Binding-site contacts:
Ligand atom N2 contacts residue HIS299 of chain 1.B at 3.6 Å (h-bond).
Ligand atom O4 contacts residue ASN44 of chain 1.F at 4.0 Å.
Ligand atom O6 contacts residue SER24 of chain 1.F at 4.0 Å.
Ligand atom C4 contacts residue ASN45 of chain 1.F at 3.5 Å.
Ligand atom O7 contacts residue GLY106 of chain 1.E at 3.9 Å.
Ligand atom C8 contacts residue ASN265 of chain 1.B at 3.3 Å.
Ligand atom O6 contacts residue ASN44 of chain 1.F at 2.8 Å (h-bond).
Ligand atom O4 contacts residue VAL107 of chain 1.E at 3.9 Å.
Ligand atom O4 contacts residue ASN45 of chain 1.F at 2.4 Å (h-bond).
Ligand atom C6 contacts residue ILE104 of chain 1.E at 3.9 Å (hydrophobic).
Ligand atom C1 contacts residue ASN301 of chain 1.B at 1.4 Å.
Ligand atom O3 contacts residue GLY61 of chain 1.F at 3.3 Å (h-bond).
Ligand atom C5 contacts residue ILE104 of chain 1.E at 3.8 Å (hydrophobic).
Ligand atom C6 contacts residue ARG103 of chain 1.E at 3.9 Å.
Ligand atom O3 contacts residue ASN45 of chain 1.F at 3.2 Å (h-bond).
Ligand atom O4 contacts residue ILE104 of chain 1.E at 3.5 Å (h-bond).
Ligand atom O5 contacts residue ASN301 of chain 1.B at 2.4 Å (h-bond).
Ligand atom O3 contacts residue GLY106 of chain 1.E at 3.5 Å (h-bond).
Ligand atom C2 contacts residue ASN301 of chain 1.B at 2.4 Å.
Ligand atom O3 contacts residue PRO60 of chain 1.F at 3.5 Å.
Ligand atom C3 contacts residue ASN301 of chain 1.B at 3.7 Å.
Ligand atom C3 contacts residue GLY106 of chain 1.E at 3.7 Å.
Ligand atom O2 contacts residue ARG103 of chain 1.E at 3.8 Å.
Ligand atom C4 contacts residue SER62 of chain 1.F at 3.7 Å.
Ligand atom C3 contacts residue ILE104 of chain 1.E at 3.8 Å (hydrophobic).
Ligand atom O5 contacts residue ARG103 of chain 1.E at 2.9 Å (salt-bridge).
Ligand atom C1 contacts residue ARG103 of chain 1.E at 3.5 Å.
Ligand atom C4 contacts residue GLY106 of chain 1.E at 3.5 Å.
Ligand atom C5 contacts residue ASN301 of chain 1.B at 3.7 Å.
Ligand atom O7 contacts residue VAL108 of chain 1.E at 3.2 Å (h-bond).
Ligand atom O7 contacts residue ASN301 of chain 1.B at 3.8 Å.
Ligand atom O6 contacts residue ARG103 of chain 1.E at 2.6 Å (salt-bridge).
Ligand atom C2 contacts residue GLY106 of chain 1.E at 3.5 Å.
Ligand atom C5 contacts residue ARG103 of chain 1.E at 3.9 Å.
Ligand atom C7 contacts residue ASN301 of chain 1.B at 3.5 Å.
Ligand atom C3 contacts residue HIS299 of chain 1.B at 3.9 Å.
Ligand atom C8 contacts residue THR267 of chain 1.B at 3.8 Å.
Ligand atom C4 contacts residue ILE104 of chain 1.E at 3.9 Å (hydrophobic).
Ligand atom N2 contacts residue ASN301 of chain 1.B at 2.8 Å (h-bond).
Ligand atom C3 contacts residue ASN45 of chain 1.F at 3.5 Å.

Sequence of chain 1.F:
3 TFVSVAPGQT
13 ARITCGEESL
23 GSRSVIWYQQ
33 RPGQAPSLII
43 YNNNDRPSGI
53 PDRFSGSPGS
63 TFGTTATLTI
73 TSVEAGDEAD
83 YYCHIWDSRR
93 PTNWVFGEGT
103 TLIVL

Sequence of chain 1.B:
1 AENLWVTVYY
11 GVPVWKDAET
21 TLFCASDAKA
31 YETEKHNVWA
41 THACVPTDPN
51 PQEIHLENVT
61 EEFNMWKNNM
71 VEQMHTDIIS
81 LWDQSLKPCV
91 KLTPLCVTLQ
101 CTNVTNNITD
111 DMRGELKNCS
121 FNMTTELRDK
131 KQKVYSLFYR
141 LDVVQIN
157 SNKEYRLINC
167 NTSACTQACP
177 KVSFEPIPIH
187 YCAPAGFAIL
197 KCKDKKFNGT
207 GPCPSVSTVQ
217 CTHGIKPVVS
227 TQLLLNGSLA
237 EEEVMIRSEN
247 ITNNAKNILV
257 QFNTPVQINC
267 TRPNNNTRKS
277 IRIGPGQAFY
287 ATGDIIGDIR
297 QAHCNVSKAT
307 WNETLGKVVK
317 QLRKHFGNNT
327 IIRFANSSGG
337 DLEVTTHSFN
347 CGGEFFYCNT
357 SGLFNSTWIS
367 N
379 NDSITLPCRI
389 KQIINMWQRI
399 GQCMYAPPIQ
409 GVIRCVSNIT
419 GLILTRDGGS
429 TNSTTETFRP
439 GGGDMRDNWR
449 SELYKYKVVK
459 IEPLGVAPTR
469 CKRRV

Sequence of chain 1.E:
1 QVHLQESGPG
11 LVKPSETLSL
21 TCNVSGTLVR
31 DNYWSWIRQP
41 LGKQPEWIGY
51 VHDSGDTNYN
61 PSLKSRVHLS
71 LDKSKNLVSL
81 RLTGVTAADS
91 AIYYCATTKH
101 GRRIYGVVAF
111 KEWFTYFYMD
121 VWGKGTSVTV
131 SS

A small-molecule ligand and the protein it binds are described below.
Small molecule (SMILES): CC(=O)N[C@H]1[C@H](O[C@H]2[C@H](O)[C@@H](NC(C)=O)CO[C@@H]2CO)O[C@H](CO)[C@@H](O[C@@H]2O[C@H](CO[C@H]3O[C@H](CO)[C@@H](O)[C@H](O)[C@@H]3O)[C@@H](O)[C@H](O[C@H]3O[C@H](CO)[C@@H](O)[C@H](O)[C@@H]3O[C@H]3O[C@H](CO)[C@@H](O)[C@H](O)[C@@H]3O)[C@@H]2O)[C@@H]1O